The small molecule below binds the protein below.
Small molecule (SMILES): CC(=O)N[C@@H]1[C@@H](O)[C@H](O)[C@@H](CO)O[C@H]1O

Binding-site contacts:
Ligand atom C3 contacts residue ASN1098 of chain 1.B at 3.8 Å.
Ligand atom C7 contacts residue THR1100 of chain 1.B at 3.8 Å.
Ligand atom N2 contacts residue THR1100 of chain 1.B at 3.3 Å (h-bond).
Ligand atom C2 contacts residue ASN1098 of chain 1.B at 2.5 Å.
Ligand atom C7 contacts residue ASN1098 of chain 1.B at 3.1 Å.
Ligand atom C8 contacts residue THR1100 of chain 1.B at 3.3 Å.
Ligand atom C2 contacts residue THR1100 of chain 1.B at 4.3 Å.
Ligand atom C4 contacts residue ASN1098 of chain 1.B at 4.2 Å.
Ligand atom C5 contacts residue HIS1101 of chain 1.B at 3.5 Å.
Ligand atom C1 contacts residue ASN1098 of chain 1.B at 1.4 Å.
Ligand atom O5 contacts residue PHE1103 of chain 1.B at 3.8 Å.
Ligand atom C4 contacts residue HIS1101 of chain 1.B at 4.5 Å.
Ligand atom O6 contacts residue ASN1098 of chain 1.B at 4.5 Å.
Ligand atom C5 contacts residue PHE1103 of chain 1.B at 4.1 Å (hydrophobic).
Ligand atom N2 contacts residue ASN1098 of chain 1.B at 2.9 Å (h-bond).
Ligand atom O5 contacts residue HIS1101 of chain 1.B at 3.9 Å.
Ligand atom O4 contacts residue HIS1101 of chain 1.B at 4.4 Å.
Ligand atom C5 contacts residue ASN1098 of chain 1.B at 3.6 Å.
Ligand atom C8 contacts residue ASN1098 of chain 1.B at 3.4 Å.
Ligand atom O7 contacts residue ASN1098 of chain 1.B at 2.9 Å (h-bond).
Ligand atom C6 contacts residue PHE1103 of chain 1.B at 3.8 Å (hydrophobic).
Ligand atom O6 contacts residue PHE1103 of chain 1.B at 3.7 Å.
Ligand atom C6 contacts residue HIS1101 of chain 1.B at 4.0 Å.
Ligand atom O5 contacts residue ASN1098 of chain 1.B at 2.3 Å (h-bond).
Ligand atom C1 contacts residue HIS1101 of chain 1.B at 4.2 Å.
Ligand atom C1 contacts residue PHE1103 of chain 1.B at 4.5 Å (hydrophobic).

Sequence of chain 1.B:
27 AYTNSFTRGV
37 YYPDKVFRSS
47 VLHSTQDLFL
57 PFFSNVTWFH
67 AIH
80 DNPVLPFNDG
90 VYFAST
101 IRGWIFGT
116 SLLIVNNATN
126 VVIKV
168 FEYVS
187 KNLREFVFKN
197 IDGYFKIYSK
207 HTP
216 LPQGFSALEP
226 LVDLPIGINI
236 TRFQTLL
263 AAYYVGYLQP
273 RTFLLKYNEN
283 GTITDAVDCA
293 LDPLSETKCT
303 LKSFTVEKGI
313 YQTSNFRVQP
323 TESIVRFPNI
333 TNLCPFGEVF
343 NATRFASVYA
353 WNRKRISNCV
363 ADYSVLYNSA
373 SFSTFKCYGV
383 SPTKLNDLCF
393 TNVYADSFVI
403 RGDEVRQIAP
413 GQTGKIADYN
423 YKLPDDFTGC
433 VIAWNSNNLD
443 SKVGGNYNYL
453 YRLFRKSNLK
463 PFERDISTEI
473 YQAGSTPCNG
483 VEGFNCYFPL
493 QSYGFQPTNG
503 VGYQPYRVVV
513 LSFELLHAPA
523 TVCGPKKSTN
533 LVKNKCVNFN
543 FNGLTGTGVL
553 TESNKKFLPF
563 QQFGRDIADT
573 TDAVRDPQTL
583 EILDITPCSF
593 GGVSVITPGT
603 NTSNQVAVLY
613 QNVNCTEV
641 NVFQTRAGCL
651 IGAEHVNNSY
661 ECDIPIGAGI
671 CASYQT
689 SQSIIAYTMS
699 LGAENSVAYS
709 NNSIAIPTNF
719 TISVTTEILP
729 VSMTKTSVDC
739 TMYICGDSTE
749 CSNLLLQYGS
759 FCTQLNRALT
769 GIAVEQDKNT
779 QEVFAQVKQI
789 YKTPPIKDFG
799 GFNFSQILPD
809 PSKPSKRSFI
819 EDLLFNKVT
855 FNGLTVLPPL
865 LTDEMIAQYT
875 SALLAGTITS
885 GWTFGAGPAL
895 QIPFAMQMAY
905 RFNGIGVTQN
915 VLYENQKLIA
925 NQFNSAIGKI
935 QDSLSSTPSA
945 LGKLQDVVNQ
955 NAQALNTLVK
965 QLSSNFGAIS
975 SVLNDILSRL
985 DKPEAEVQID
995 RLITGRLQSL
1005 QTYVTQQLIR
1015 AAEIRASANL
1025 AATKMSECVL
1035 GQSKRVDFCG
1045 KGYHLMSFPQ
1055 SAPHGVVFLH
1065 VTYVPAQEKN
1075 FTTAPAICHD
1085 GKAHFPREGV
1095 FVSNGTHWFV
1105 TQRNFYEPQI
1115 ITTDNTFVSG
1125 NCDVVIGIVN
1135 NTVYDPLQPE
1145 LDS